Binding-site contacts:
Ligand atom O17 contacts residue VAL377 of chain 1.B at 3.9 Å.
Ligand atom O18 contacts residue TYR259 of chain 1.B at 2.6 Å (h-bond).
Ligand atom N12 contacts residue TYR259 of chain 1.B at 3.9 Å.
Ligand atom O01 contacts residue TYR259 of chain 1.B at 3.9 Å.
Ligand atom O03 contacts residue ARG335 of chain 1.B at 2.7 Å (salt-bridge).
Ligand atom N27 contacts residue PHE356 of chain 1.B at 3.3 Å.
Ligand atom O17 contacts residue MET258 of chain 1.B at 3.6 Å.
Ligand atom O10 contacts residue THR231 of chain 1.B at 3.6 Å.
Ligand atom C26 contacts residue PHE356 of chain 1.B at 3.2 Å (hydrophobic).
Ligand atom O17 contacts residue HIS235 of chain 1.B at 3.2 Å (h-bond).
Ligand atom C04 contacts residue TYR305 of chain 1.B at 3.9 Å (hydrophobic).
Ligand atom C22 contacts residue TYR259 of chain 1.B at 3.6 Å (hydrophobic).
Ligand atom C02 contacts residue ARG335 of chain 1.B at 3.6 Å.
Ligand atom O21 contacts residue TYR305 of chain 1.B at 3.5 Å (h-bond).
Ligand atom C26 contacts residue TYR259 of chain 1.B at 3.9 Å (hydrophobic).
Ligand atom C16 contacts residue MET258 of chain 1.B at 4.1 Å (hydrophobic).
Ligand atom O03 contacts residue TYR336 of chain 1.B at 3.7 Å.
Ligand atom O20 contacts residue TYR305 of chain 1.B at 2.6 Å (h-bond).
Ligand atom O18 contacts residue HIS235 of chain 1.B at 2.8 Å (h-bond).
Ligand atom O11 contacts residue HIS235 of chain 1.B at 3.4 Å (h-bond).
Ligand atom C23 contacts residue TYR259 of chain 1.B at 3.7 Å (hydrophobic).
Ligand atom N25 contacts residue PHE356 of chain 1.B at 3.3 Å.
Ligand atom O01 contacts residue VAL234 of chain 1.B at 3.4 Å.
Ligand atom C24 contacts residue PHE356 of chain 1.B at 3.6 Å (hydrophobic).
Ligand atom C24 contacts residue TYR305 of chain 1.B at 3.9 Å (hydrophobic).
Ligand atom O01 contacts residue ARG335 of chain 1.B at 3.9 Å.
Ligand atom C02 contacts residue TYR336 of chain 1.B at 3.5 Å (hydrophobic).
Ligand atom N05 contacts residue TYR259 of chain 1.B at 3.4 Å (h-bond).
Ligand atom O03 contacts residue TYR305 of chain 1.B at 4.0 Å.
Ligand atom O10 contacts residue VAL230 of chain 1.B at 3.6 Å.
Ligand atom C16 contacts residue HIS235 of chain 1.B at 3.4 Å.
Ligand atom C26 contacts residue VAL359 of chain 1.B at 4.0 Å (hydrophobic).
Ligand atom N27 contacts residue TYR259 of chain 1.B at 3.5 Å.
Ligand atom C24 contacts residue TYR259 of chain 1.B at 4.0 Å (hydrophobic).
Ligand atom O11 contacts residue THR231 of chain 1.B at 3.4 Å.
Ligand atom C23 contacts residue PHE356 of chain 1.B at 3.7 Å (hydrophobic).
Ligand atom C16 contacts residue TYR259 of chain 1.B at 3.8 Å (hydrophobic).
Ligand atom O01 contacts residue TYR336 of chain 1.B at 2.6 Å (h-bond).
Ligand atom C09 contacts residue THR231 of chain 1.B at 3.7 Å.
Ligand atom C19 contacts residue TYR305 of chain 1.B at 3.5 Å (hydrophobic).

The small molecule below binds the protein below.
Small molecule (SMILES): O=C(O)CC[C@H](N[C@@H](CCN[C@@H](Cc1cnc[nH]1)C(=O)O)C(=O)O)C(=O)O

Sequence of chain 1.B:
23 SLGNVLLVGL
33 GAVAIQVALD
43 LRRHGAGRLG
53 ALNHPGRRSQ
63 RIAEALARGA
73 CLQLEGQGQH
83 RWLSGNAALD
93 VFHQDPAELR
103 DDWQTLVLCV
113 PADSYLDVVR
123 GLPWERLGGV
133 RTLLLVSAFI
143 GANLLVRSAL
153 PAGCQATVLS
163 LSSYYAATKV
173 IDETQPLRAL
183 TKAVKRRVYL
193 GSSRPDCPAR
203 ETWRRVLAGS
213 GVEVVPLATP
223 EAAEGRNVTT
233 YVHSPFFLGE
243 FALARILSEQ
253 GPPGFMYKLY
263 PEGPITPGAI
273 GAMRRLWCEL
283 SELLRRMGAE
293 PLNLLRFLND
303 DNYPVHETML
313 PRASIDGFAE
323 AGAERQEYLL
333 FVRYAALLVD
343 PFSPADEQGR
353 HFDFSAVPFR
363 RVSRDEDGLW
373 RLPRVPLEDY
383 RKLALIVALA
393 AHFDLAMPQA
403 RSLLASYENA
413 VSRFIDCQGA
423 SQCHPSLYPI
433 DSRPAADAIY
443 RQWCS